This small molecule binds to this protein.
Small molecule (SMILES): CC(=O)N[C@H]1[C@H](Oc2ccc([N+](=O)[O-])cc2)O[C@H](CO)[C@@H](O[C@@H]2O[C@H](CO)[C@H](O)[C@H](O)[C@H]2NC(C)=O)[C@@H]1O

Sequence of chain 1.C:
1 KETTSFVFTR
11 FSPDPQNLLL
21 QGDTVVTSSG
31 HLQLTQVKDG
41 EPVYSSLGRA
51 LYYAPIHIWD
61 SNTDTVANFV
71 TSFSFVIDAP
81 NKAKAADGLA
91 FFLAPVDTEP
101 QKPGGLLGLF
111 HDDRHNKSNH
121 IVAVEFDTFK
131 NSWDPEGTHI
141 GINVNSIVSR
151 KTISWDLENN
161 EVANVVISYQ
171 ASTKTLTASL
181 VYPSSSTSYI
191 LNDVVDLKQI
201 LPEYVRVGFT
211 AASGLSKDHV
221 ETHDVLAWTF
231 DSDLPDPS

Binding-site contacts:
Ligand atom C4 contacts residue ASP87 of chain 1.C at 3.5 Å.
Ligand atom OBH contacts residue PRO103 of chain 1.C at 4.1 Å.
Ligand atom C1 contacts residue ACT1 of chain 1.S at 4.0 Å.
Ligand atom CAS contacts residue LEU215 of chain 1.C at 4.1 Å (hydrophobic).
Ligand atom C3 contacts residue ASP87 of chain 1.C at 3.5 Å.
Ligand atom CBG contacts residue GLY105 of chain 1.C at 3.9 Å.
Ligand atom OBF contacts residue ACT1 of chain 1.S at 3.6 Å.
Ligand atom CBK contacts residue ACT1 of chain 1.S at 3.8 Å.
Ligand atom O3 contacts residue GLY105 of chain 1.C at 3.1 Å (h-bond).
Ligand atom CBK contacts residue ASN131 of chain 1.C at 4.0 Å.
Ligand atom O6 contacts residue HIS219 of chain 1.C at 3.5 Å.
Ligand atom C3 contacts residue ASN131 of chain 1.C at 3.5 Å.
Ligand atom OAT contacts residue SER216 of chain 1.C at 3.9 Å.
Ligand atom C2 contacts residue LEU215 of chain 1.C at 4.1 Å (hydrophobic).
Ligand atom CBG contacts residue ASN131 of chain 1.C at 3.8 Å.
Ligand atom O4 contacts residue LEU215 of chain 1.C at 3.0 Å (h-bond).
Ligand atom N2 contacts residue ASN131 of chain 1.C at 3.7 Å.
Ligand atom O3 contacts residue ASN131 of chain 1.C at 2.9 Å (h-bond).
Ligand atom OBH contacts residue GLY104 of chain 1.C at 3.8 Å.
Ligand atom OBH contacts residue LEU215 of chain 1.C at 3.5 Å.
Ligand atom C3 contacts residue PHE129 of chain 1.C at 3.5 Å (hydrophobic).
Ligand atom OBH contacts residue GLY105 of chain 1.C at 3.0 Å (h-bond).
Ligand atom O3 contacts residue PHE129 of chain 1.C at 3.7 Å.
Ligand atom O4 contacts residue ASP87 of chain 1.C at 2.6 Å (salt-bridge).
Ligand atom O5 contacts residue LEU215 of chain 1.C at 3.7 Å.
Ligand atom C2 contacts residue ACT1 of chain 1.S at 4.1 Å.
Ligand atom C4 contacts residue PHE129 of chain 1.C at 3.7 Å (hydrophobic).
Ligand atom O6 contacts residue SER216 of chain 1.C at 2.7 Å (h-bond).
Ligand atom C6 contacts residue HIS219 of chain 1.C at 3.5 Å.
Ligand atom N2 contacts residue ACT1 of chain 1.S at 3.2 Å (h-bond).
Ligand atom C6 contacts residue LEU215 of chain 1.C at 4.0 Å (hydrophobic).
Ligand atom O4 contacts residue GLY214 of chain 1.C at 3.2 Å.
Ligand atom O1 contacts residue LEU215 of chain 1.C at 3.6 Å.
Ligand atom CBL contacts residue SER216 of chain 1.C at 4.0 Å.
Ligand atom C5 contacts residue PHE129 of chain 1.C at 3.7 Å (hydrophobic).
Ligand atom O3 contacts residue GLY104 of chain 1.C at 4.0 Å.
Ligand atom CBG contacts residue ACT1 of chain 1.S at 4.0 Å.
Ligand atom O3 contacts residue ASP87 of chain 1.C at 2.5 Å (salt-bridge).
Ligand atom C6 contacts residue SER216 of chain 1.C at 3.6 Å.
Ligand atom C6 contacts residue PHE129 of chain 1.C at 4.0 Å (hydrophobic).